Sequence of chain 1.C:
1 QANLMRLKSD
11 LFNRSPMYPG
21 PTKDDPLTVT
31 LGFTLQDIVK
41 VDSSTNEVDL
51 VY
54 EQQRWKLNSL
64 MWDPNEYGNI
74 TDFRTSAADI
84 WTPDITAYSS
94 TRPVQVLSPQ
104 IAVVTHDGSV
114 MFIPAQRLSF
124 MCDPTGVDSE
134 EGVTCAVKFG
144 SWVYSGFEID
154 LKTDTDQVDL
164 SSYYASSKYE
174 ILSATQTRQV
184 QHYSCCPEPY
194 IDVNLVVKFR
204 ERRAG

The protein below binds the small molecule below.
Small molecule (SMILES): CC(=O)OCC[N+](C)(C)C

Binding-site contacts:
Ligand atom C10 contacts residue TRP145 of chain 1.D at 4.1 Å (hydrophobic).
Ligand atom C5 contacts residue TYR193 of chain 1.D at 4.1 Å (hydrophobic).
Ligand atom O4 contacts residue TRP145 of chain 1.D at 2.7 Å (h-bond).
Ligand atom C2 contacts residue TRP145 of chain 1.D at 3.5 Å (hydrophobic).
Ligand atom N1 contacts residue ACH1 of chain 1.Z at 4.0 Å.
Ligand atom O4 contacts residue ILE116 of chain 1.C at 3.9 Å.
Ligand atom C5 contacts residue TRP145 of chain 1.D at 3.1 Å (hydrophobic).
Ligand atom C9 contacts residue SER144 of chain 1.D at 4.2 Å.
Ligand atom C5 contacts residue CYS189 of chain 1.D at 4.4 Å (hydrophobic).
Ligand atom C6 contacts residue TRP145 of chain 1.D at 3.5 Å (hydrophobic).
Ligand atom C8 contacts residue CYS188 of chain 1.D at 3.9 Å (hydrophobic).
Ligand atom C10 contacts residue TYR91 of chain 1.D at 3.5 Å (hydrophobic).
Ligand atom C2 contacts residue ACH1 of chain 1.Z at 3.8 Å.
Ligand atom C10 contacts residue ACH1 of chain 1.Z at 3.9 Å.
Ligand atom C6 contacts residue CYS189 of chain 1.D at 3.2 Å (hydrophobic).
Ligand atom C5 contacts residue VAL146 of chain 1.D at 4.0 Å (hydrophobic).
Ligand atom C5 contacts residue ILE116 of chain 1.C at 3.9 Å (hydrophobic).
Ligand atom O7 contacts residue ILE116 of chain 1.C at 4.0 Å.
Ligand atom C9 contacts residue TYR91 of chain 1.D at 4.4 Å (hydrophobic).
Ligand atom C3 contacts residue ILE116 of chain 1.C at 3.7 Å (hydrophobic).
Ligand atom C8 contacts residue TYR186 of chain 1.D at 3.2 Å (hydrophobic).
Ligand atom C3 contacts residue CYS188 of chain 1.D at 4.2 Å (hydrophobic).
Ligand atom C8 contacts residue ACH1 of chain 1.Z at 4.0 Å.
Ligand atom O7 contacts residue VAL146 of chain 1.D at 3.7 Å.
Ligand atom N1 contacts residue TRP145 of chain 1.D at 3.9 Å.
Ligand atom C6 contacts residue VAL146 of chain 1.D at 4.3 Å (hydrophobic).
Ligand atom C9 contacts residue TRP145 of chain 1.D at 2.9 Å (hydrophobic).
Ligand atom C6 contacts residue CYS188 of chain 1.D at 4.1 Å (hydrophobic).
Ligand atom C9 contacts residue TYR193 of chain 1.D at 3.6 Å (hydrophobic).
Ligand atom C6 contacts residue ILE116 of chain 1.C at 4.4 Å (hydrophobic).
Ligand atom C10 contacts residue TYR186 of chain 1.D at 4.2 Å (hydrophobic).
Ligand atom C3 contacts residue TRP145 of chain 1.D at 3.7 Å (hydrophobic).
Ligand atom C6 contacts residue TYR193 of chain 1.D at 2.8 Å (hydrophobic).
Ligand atom O7 contacts residue TRP145 of chain 1.D at 3.8 Å.

Sequence of chain 1.D:
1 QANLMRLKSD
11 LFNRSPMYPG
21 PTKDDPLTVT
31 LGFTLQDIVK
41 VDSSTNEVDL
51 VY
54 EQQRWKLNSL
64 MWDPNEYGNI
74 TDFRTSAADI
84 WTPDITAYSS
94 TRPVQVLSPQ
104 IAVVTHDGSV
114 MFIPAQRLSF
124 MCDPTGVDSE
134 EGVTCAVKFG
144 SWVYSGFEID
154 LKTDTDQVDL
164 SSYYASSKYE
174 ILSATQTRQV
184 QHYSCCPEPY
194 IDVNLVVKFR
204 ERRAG